A small-molecule ligand and the protein it binds are described below.
Small molecule (SMILES): CC(=O)N[C@@H]1[C@@H](O)[C@H](O)[C@@H](CO)O[C@H]1O

Sequence of chain 1.A:
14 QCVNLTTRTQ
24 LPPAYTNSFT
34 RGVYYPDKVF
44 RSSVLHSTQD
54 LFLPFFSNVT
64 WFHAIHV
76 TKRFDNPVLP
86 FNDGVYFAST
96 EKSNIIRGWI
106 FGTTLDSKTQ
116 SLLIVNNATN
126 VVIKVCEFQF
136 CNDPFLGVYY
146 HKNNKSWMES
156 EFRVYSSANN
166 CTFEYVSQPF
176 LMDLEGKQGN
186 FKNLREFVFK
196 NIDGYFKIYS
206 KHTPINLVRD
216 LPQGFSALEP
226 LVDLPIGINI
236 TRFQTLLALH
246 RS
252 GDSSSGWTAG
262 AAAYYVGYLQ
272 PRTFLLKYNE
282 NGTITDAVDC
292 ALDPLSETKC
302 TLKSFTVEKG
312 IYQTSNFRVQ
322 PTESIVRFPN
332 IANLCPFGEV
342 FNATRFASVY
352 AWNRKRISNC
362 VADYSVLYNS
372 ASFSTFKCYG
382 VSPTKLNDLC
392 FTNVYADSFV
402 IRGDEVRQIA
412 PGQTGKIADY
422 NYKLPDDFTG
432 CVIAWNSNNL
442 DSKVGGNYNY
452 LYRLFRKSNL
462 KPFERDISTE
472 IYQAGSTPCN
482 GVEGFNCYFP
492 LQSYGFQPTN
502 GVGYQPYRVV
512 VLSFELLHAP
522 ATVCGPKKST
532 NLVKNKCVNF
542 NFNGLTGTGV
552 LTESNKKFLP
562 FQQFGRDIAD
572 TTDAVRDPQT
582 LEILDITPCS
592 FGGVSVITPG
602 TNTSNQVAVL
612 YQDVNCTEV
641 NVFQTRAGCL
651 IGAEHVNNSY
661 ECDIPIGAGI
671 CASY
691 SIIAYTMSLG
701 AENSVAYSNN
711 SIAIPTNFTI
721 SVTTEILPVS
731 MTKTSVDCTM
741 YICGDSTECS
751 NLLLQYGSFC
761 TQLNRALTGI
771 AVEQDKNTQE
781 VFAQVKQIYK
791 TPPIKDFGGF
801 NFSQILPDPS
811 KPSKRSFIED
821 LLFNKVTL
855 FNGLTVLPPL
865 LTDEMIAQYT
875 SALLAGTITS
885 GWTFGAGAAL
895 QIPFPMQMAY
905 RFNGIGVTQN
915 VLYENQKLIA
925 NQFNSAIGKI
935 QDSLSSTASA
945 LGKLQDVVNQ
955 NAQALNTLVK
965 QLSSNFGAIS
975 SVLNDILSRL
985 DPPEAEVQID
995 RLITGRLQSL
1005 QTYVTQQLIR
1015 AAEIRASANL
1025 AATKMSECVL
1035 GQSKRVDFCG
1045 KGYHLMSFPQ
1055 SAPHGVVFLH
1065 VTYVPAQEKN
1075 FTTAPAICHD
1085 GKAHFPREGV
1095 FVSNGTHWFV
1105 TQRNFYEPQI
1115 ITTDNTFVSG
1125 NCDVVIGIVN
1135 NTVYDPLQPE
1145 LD

Binding-site contacts:
Ligand atom C2 contacts residue ASN709 of chain 1.C at 2.5 Å.
Ligand atom C4 contacts residue ASN709 of chain 1.C at 4.2 Å.
Ligand atom O5 contacts residue ASP796 of chain 1.A at 3.8 Å.
Ligand atom O5 contacts residue ASN709 of chain 1.C at 2.4 Å (h-bond).
Ligand atom O7 contacts residue ASN709 of chain 1.C at 3.1 Å (h-bond).
Ligand atom C7 contacts residue GLY1131 of chain 1.C at 4.2 Å.
Ligand atom C8 contacts residue GLY1131 of chain 1.C at 3.7 Å.
Ligand atom C1 contacts residue ASN709 of chain 1.C at 1.4 Å.
Ligand atom C3 contacts residue ASN709 of chain 1.C at 3.8 Å.
Ligand atom C2 contacts residue ASN710 of chain 1.C at 4.3 Å.
Ligand atom C1 contacts residue ASP796 of chain 1.A at 4.4 Å.
Ligand atom C7 contacts residue ASN709 of chain 1.C at 3.2 Å.
Ligand atom C8 contacts residue ASN709 of chain 1.C at 4.4 Å.
Ligand atom C8 contacts residue ASN710 of chain 1.C at 3.3 Å.
Ligand atom C7 contacts residue ASN710 of chain 1.C at 3.6 Å.
Ligand atom N2 contacts residue ASN710 of chain 1.C at 3.3 Å (h-bond).
Ligand atom O6 contacts residue ASP796 of chain 1.A at 3.9 Å.
Ligand atom C1 contacts residue ASN710 of chain 1.C at 4.2 Å.
Ligand atom C5 contacts residue ASN709 of chain 1.C at 3.7 Å.
Ligand atom O7 contacts residue GLY1131 of chain 1.C at 4.0 Å.
Ligand atom N2 contacts residue ASN709 of chain 1.C at 2.9 Å (h-bond).

Sequence of chain 1.C:
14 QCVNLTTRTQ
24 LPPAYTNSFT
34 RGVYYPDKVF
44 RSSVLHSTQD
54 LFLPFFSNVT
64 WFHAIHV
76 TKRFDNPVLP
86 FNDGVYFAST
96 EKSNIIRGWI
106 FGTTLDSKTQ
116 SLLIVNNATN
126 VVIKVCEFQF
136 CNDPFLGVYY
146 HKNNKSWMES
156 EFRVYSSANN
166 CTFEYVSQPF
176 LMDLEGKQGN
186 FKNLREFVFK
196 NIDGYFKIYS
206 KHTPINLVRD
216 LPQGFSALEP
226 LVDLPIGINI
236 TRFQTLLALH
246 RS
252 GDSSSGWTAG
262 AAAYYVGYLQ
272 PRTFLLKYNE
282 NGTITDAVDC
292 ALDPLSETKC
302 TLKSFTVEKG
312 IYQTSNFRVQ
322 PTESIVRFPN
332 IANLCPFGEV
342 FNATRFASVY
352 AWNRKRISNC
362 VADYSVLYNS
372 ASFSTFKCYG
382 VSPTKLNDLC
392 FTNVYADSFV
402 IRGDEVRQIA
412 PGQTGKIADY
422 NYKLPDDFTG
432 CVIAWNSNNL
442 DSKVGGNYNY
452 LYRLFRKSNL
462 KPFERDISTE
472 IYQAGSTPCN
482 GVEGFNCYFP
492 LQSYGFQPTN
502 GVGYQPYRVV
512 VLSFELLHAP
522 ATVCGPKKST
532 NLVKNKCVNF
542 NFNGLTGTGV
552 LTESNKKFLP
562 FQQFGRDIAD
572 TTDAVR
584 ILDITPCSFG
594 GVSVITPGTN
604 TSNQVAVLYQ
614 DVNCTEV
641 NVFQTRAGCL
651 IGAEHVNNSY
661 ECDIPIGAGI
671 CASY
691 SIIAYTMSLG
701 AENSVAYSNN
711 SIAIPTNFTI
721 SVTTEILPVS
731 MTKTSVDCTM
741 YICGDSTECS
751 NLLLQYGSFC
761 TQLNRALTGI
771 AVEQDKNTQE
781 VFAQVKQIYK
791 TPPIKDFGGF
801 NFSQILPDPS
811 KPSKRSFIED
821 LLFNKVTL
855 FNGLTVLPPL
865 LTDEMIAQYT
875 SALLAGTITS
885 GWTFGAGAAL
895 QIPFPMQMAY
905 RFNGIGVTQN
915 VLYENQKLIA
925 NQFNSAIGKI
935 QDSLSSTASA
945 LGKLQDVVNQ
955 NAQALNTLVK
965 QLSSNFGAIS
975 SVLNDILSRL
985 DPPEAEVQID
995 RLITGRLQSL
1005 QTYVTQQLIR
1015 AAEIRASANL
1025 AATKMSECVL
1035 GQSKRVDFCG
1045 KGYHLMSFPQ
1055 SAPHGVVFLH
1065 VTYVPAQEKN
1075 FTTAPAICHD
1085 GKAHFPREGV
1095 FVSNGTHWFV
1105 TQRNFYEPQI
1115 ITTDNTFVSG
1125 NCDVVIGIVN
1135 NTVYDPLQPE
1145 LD